Binding-site contacts:
Ligand atom O6 contacts residue ARG136 of chain 1.B at 3.4 Å (salt-bridge).
Ligand atom C3 contacts residue ASN316 of chain 1.B at 3.7 Å.
Ligand atom C7 contacts residue ASN316 of chain 1.B at 4.0 Å.
Ligand atom C4 contacts residue ASN316 of chain 1.B at 4.2 Å.
Ligand atom O6 contacts residue ASN146 of chain 1.B at 4.5 Å.
Ligand atom C1 contacts residue SER175 of chain 1.B at 4.5 Å.
Ligand atom C1 contacts residue ASN316 of chain 1.B at 1.4 Å.
Ligand atom N2 contacts residue ASN316 of chain 1.B at 2.7 Å (h-bond).
Ligand atom C2 contacts residue ASN316 of chain 1.B at 2.4 Å.
Ligand atom C6 contacts residue ARG136 of chain 1.B at 4.3 Å.
Ligand atom C5 contacts residue ASN316 of chain 1.B at 3.8 Å.
Ligand atom O5 contacts residue ASN316 of chain 1.B at 2.5 Å (h-bond).
Ligand atom C6 contacts residue GLY147 of chain 1.B at 3.7 Å.

The small molecule below binds the protein below.
Small molecule (SMILES): CC(=O)N[C@@H]1[C@@H](O)[C@H](O)[C@@H](CO)O[C@H]1O

Sequence of chain 1.B:
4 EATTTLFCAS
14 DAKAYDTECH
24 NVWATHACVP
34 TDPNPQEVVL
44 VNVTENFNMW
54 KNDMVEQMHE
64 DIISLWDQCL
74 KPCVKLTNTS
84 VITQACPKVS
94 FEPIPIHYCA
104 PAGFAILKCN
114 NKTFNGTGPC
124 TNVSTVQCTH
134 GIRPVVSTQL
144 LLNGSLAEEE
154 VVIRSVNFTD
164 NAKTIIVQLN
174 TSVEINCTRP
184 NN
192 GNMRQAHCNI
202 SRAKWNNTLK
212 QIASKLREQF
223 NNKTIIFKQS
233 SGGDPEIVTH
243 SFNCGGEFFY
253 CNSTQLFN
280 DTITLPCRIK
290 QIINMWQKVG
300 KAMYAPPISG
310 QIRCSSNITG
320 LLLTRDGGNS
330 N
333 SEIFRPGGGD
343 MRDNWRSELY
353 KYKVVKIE